Binding-site contacts:
Ligand atom C3 contacts residue THR497 of chain 1.D at 3.7 Å.
Ligand atom O5 contacts residue THR497 of chain 1.D at 2.4 Å (h-bond).
Ligand atom O7 contacts residue THR497 of chain 1.D at 3.8 Å.
Ligand atom C5 contacts residue THR497 of chain 1.D at 3.7 Å.
Ligand atom C4 contacts residue THR497 of chain 1.D at 4.2 Å.
Ligand atom C7 contacts residue THR497 of chain 1.D at 3.5 Å.
Ligand atom N2 contacts residue THR497 of chain 1.D at 2.8 Å (h-bond).
Ligand atom C6 contacts residue ALA508 of chain 1.D at 4.2 Å (hydrophobic).
Ligand atom N2 contacts residue GLY495 of chain 1.D at 4.4 Å.
Ligand atom C1 contacts residue THR497 of chain 1.D at 1.4 Å.
Ligand atom C2 contacts residue THR497 of chain 1.D at 2.3 Å.
Ligand atom C2 contacts residue GLY495 of chain 1.D at 3.8 Å.
Ligand atom O3 contacts residue GLY495 of chain 1.D at 4.5 Å.
Ligand atom C1 contacts residue GLY495 of chain 1.D at 4.5 Å.
Ligand atom O5 contacts residue ALA508 of chain 1.D at 4.2 Å.

Sequence of chain 1.D:
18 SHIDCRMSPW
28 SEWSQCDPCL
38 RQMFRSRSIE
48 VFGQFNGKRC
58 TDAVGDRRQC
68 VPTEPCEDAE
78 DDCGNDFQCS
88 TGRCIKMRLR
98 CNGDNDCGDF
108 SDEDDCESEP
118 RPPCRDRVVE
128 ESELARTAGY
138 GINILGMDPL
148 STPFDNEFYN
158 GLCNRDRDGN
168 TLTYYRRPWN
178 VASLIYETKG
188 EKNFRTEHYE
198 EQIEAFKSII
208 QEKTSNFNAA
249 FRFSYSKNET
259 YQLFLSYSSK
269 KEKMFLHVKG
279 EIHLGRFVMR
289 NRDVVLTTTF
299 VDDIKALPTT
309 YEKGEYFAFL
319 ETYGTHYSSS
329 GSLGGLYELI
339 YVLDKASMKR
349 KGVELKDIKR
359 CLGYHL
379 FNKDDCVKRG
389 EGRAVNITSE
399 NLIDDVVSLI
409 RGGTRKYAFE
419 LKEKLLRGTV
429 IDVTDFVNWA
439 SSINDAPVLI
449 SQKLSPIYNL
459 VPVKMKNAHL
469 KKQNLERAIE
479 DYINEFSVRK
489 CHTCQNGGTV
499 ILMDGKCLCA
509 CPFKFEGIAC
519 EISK

This small molecule binds to this protein.
Small molecule (SMILES): CC(=O)N[C@@H]1[C@@H](O)[C@H](O)[C@@H](CO)O[C@H]1O